Binding-site contacts:
Ligand atom C5 contacts residue ASN709 of chain 1.B at 3.6 Å.
Ligand atom C3 contacts residue ASN709 of chain 1.B at 3.8 Å.
Ligand atom O5 contacts residue ASN709 of chain 1.B at 2.3 Å (h-bond).
Ligand atom C1 contacts residue ASN709 of chain 1.B at 1.4 Å.
Ligand atom C8 contacts residue GLY1131 of chain 1.B at 3.4 Å.
Ligand atom N2 contacts residue ASN709 of chain 1.B at 2.9 Å (h-bond).
Ligand atom C8 contacts residue ILE1130 of chain 1.B at 4.3 Å (hydrophobic).
Ligand atom C2 contacts residue ASN709 of chain 1.B at 2.4 Å.
Ligand atom C7 contacts residue ASN709 of chain 1.B at 3.1 Å.
Ligand atom C8 contacts residue ASN709 of chain 1.B at 4.3 Å.
Ligand atom O7 contacts residue ASN709 of chain 1.B at 2.9 Å (h-bond).
Ligand atom C4 contacts residue ASN709 of chain 1.B at 4.2 Å.

This small molecule binds to this protein.
Small molecule (SMILES): CC(=O)N[C@@H]1[C@@H](O)[C@H](O)[C@@H](CO)O[C@H]1O

Sequence of chain 1.B:
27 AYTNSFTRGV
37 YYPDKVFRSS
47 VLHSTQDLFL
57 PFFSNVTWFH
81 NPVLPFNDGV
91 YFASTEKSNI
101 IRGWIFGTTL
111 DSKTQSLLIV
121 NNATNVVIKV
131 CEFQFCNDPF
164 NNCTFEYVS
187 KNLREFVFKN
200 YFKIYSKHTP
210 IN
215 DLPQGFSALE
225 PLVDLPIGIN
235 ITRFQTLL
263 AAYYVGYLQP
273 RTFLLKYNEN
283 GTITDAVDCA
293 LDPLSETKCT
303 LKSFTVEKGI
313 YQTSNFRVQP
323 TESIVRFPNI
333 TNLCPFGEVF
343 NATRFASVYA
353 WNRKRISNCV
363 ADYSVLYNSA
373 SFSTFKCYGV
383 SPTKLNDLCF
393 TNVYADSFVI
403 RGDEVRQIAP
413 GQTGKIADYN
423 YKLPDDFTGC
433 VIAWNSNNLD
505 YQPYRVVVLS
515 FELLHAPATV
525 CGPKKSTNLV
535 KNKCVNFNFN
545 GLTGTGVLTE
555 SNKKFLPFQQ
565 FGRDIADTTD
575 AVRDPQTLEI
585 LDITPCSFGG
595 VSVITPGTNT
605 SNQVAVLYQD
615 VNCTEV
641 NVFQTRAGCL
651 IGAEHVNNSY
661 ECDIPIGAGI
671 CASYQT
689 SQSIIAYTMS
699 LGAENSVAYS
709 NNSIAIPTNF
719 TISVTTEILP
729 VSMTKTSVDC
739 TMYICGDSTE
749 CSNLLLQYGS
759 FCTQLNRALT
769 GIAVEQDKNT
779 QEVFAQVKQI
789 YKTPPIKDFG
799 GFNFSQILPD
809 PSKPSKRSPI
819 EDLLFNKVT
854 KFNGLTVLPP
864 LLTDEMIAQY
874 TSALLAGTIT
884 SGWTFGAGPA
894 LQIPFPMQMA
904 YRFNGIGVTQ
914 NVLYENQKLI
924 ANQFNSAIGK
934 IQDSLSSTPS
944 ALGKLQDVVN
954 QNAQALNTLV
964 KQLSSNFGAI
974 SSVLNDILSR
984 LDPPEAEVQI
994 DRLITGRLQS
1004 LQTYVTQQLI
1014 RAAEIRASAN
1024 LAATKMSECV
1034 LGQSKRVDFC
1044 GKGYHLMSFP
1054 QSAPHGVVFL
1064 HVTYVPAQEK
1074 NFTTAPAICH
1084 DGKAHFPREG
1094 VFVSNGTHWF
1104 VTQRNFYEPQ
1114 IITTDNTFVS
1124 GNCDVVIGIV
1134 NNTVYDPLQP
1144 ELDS